Sequence of chain 1.R:
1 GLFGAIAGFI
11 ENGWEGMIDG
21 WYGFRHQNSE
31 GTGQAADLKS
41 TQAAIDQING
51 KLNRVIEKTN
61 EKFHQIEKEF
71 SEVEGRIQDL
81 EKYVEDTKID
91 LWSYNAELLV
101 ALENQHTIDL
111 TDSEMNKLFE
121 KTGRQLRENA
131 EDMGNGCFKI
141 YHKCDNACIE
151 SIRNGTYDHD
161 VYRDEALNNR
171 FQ

Binding-site contacts:
Ligand atom C1 contacts residue ASN292 of chain 1.Q at 4.3 Å.
Ligand atom N2 contacts residue VAL291 of chain 1.Q at 3.5 Å (h-bond).
Ligand atom C5 contacts residue ASN279 of chain 1.Q at 3.6 Å.
Ligand atom O7 contacts residue LYS293 of chain 1.Q at 4.3 Å.
Ligand atom C7 contacts residue VAL291 of chain 1.Q at 4.3 Å (hydrophobic).
Ligand atom C3 contacts residue VAL291 of chain 1.Q at 4.2 Å (hydrophobic).
Ligand atom C1 contacts residue ASN279 of chain 1.Q at 1.4 Å.
Ligand atom C6 contacts residue GLU69 of chain 1.R at 4.4 Å.
Ligand atom C7 contacts residue ASN279 of chain 1.Q at 3.2 Å.
Ligand atom C5 contacts residue ASN292 of chain 1.Q at 4.0 Å.
Ligand atom O5 contacts residue ASN292 of chain 1.Q at 4.0 Å.
Ligand atom C8 contacts residue SER39 of chain 1.Q at 3.6 Å.
Ligand atom N2 contacts residue ASN279 of chain 1.Q at 2.9 Å (h-bond).
Ligand atom O5 contacts residue ASN279 of chain 1.Q at 2.4 Å (h-bond).
Ligand atom C6 contacts residue ASN292 of chain 1.Q at 4.0 Å.
Ligand atom C8 contacts residue VAL291 of chain 1.Q at 4.2 Å (hydrophobic).
Ligand atom C2 contacts residue VAL291 of chain 1.Q at 4.0 Å (hydrophobic).
Ligand atom O7 contacts residue ASN279 of chain 1.Q at 3.0 Å (h-bond).
Ligand atom C8 contacts residue GLU69 of chain 1.R at 3.5 Å.
Ligand atom C4 contacts residue ASN279 of chain 1.Q at 4.2 Å.
Ligand atom C2 contacts residue ASN279 of chain 1.Q at 2.4 Å.
Ligand atom C8 contacts residue LYS293 of chain 1.Q at 3.9 Å.
Ligand atom C8 contacts residue ASN279 of chain 1.Q at 4.5 Å.
Ligand atom C3 contacts residue ASN279 of chain 1.Q at 3.8 Å.
Ligand atom C1 contacts residue VAL291 of chain 1.Q at 3.6 Å (hydrophobic).

This protein binds this small molecule.
Small molecule (SMILES): CC(=O)N[C@H]1[C@H](O[C@H]2[C@H](O)[C@@H](NC(C)=O)CO[C@@H]2CO)O[C@H](CO)[C@@H](O)[C@@H]1O

Sequence of chain 1.Q:
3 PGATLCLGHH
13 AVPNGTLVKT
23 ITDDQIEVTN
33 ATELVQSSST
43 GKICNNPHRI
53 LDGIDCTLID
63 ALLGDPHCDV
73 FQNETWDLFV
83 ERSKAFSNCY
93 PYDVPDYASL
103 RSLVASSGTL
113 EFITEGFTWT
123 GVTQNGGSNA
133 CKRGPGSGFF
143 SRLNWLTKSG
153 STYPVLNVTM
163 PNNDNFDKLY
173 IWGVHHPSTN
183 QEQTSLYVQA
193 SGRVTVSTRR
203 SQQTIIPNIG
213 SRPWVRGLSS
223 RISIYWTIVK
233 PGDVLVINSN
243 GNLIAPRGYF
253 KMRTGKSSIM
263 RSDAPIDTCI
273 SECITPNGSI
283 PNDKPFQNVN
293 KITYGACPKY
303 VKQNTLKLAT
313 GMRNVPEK